Sequence of chain 1.B:
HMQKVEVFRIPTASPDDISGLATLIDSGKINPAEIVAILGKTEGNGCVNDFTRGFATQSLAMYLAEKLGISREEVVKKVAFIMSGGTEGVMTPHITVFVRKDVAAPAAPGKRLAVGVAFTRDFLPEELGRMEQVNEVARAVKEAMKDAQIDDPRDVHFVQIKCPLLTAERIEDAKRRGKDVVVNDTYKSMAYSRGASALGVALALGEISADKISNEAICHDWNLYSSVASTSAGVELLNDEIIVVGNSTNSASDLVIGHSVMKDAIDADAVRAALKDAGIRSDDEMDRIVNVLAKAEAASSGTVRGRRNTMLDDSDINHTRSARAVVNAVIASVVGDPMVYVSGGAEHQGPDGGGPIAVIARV

A small-molecule ligand and the protein it binds are described below.
Small molecule (SMILES): Oc1nc(O)nc(O)n1

Binding-site contacts:
Ligand atom NAE contacts residue GLY46 of chain 1.B at 3.2 Å (h-bond).
Ligand atom NAF contacts residue MET190 of chain 1.B at 3.7 Å.
Ligand atom OAA contacts residue ARG53 of chain 1.B at 2.5 Å (salt-bridge).
Ligand atom OAC contacts residue ARG194 of chain 1.B at 3.0 Å (salt-bridge).
Ligand atom N6 contacts residue SER343 of chain 1.B at 3.6 Å.
Ligand atom NAE contacts residue MLI1 of chain 1.M at 0.4 Å.
Ligand atom CAG contacts residue SER232 of chain 1.B at 3.8 Å.
Ligand atom CAH contacts residue MLI1 of chain 1.M at 1.0 Å.
Ligand atom OAC contacts residue SER232 of chain 1.B at 3.4 Å.
Ligand atom OAB contacts residue GLY344 of chain 1.B at 2.6 Å (h-bond).
Ligand atom OAB contacts residue MLI1 of chain 1.M at 0.5 Å (h-bond).
Ligand atom OAA contacts residue GLY46 of chain 1.B at 3.3 Å (h-bond).
Ligand atom NAE contacts residue GLY85 of chain 1.B at 2.9 Å (h-bond).
Ligand atom NAF contacts residue MLI1 of chain 1.M at 0.5 Å (h-bond).
Ligand atom CAG contacts residue ARG53 of chain 1.B at 3.5 Å.
Ligand atom OAC contacts residue MLI1 of chain 1.M at 2.1 Å (h-bond).
Ligand atom N6 contacts residue MLI1 of chain 1.M at 1.7 Å.
Ligand atom CAH contacts residue GLY344 of chain 1.B at 3.6 Å.
Ligand atom OAB contacts residue SER343 of chain 1.B at 3.5 Å.
Ligand atom NAF contacts residue GLY46 of chain 1.B at 3.5 Å (h-bond).
Ligand atom CAH contacts residue ARG324 of chain 1.B at 3.0 Å.
Ligand atom OAA contacts residue MLI1 of chain 1.M at 1.2 Å (h-bond).
Ligand atom NAE contacts residue ARG324 of chain 1.B at 3.4 Å (salt-bridge).
Ligand atom NAF contacts residue ALA233 of chain 1.B at 3.1 Å (h-bond).
Ligand atom CAH contacts residue GLY85 of chain 1.B at 3.7 Å.
Ligand atom OAB contacts residue GLY85 of chain 1.B at 3.6 Å (h-bond).
Ligand atom OAB contacts residue ARG324 of chain 1.B at 2.6 Å (salt-bridge).
Ligand atom N6 contacts residue ARG324 of chain 1.B at 3.8 Å.
Ligand atom CAI contacts residue ALA233 of chain 1.B at 3.5 Å (hydrophobic).
Ligand atom OAC contacts residue ALA233 of chain 1.B at 2.8 Å (h-bond).
Ligand atom CAI contacts residue MLI1 of chain 1.M at 1.3 Å.
Ligand atom CAI contacts residue SER232 of chain 1.B at 3.5 Å.
Ligand atom CAG contacts residue MLI1 of chain 1.M at 0.8 Å.
Ligand atom NAF contacts residue SER232 of chain 1.B at 3.4 Å (h-bond).
Ligand atom OAB contacts residue SER84 of chain 1.B at 3.7 Å.
Ligand atom CAG contacts residue GLY46 of chain 1.B at 3.0 Å.
Ligand atom CAG contacts residue GLY85 of chain 1.B at 3.6 Å.
Ligand atom OAA contacts residue GLY85 of chain 1.B at 3.0 Å (h-bond).
Ligand atom N6 contacts residue GLY344 of chain 1.B at 3.0 Å (h-bond).
Ligand atom NAE contacts residue SER84 of chain 1.B at 3.8 Å.